Sequence of chain 1.A:
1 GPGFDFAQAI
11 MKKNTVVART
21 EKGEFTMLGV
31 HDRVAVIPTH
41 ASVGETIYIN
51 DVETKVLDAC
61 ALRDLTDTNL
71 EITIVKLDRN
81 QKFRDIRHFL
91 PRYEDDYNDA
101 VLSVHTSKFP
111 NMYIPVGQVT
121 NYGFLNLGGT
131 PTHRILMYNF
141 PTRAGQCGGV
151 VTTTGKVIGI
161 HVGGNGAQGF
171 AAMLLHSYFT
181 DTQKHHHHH

Binding-site contacts:
Ligand atom C65 contacts residue GLY163 of chain 1.A at 3.7 Å.
Ligand atom N69 contacts residue THR142 of chain 1.A at 3.0 Å (h-bond).
Ligand atom O66 contacts residue ARG143 of chain 1.A at 3.7 Å.
Ligand atom C39 contacts residue VAL162 of chain 1.A at 3.7 Å (hydrophobic).
Ligand atom C9 contacts residue HIS40 of chain 1.A at 3.3 Å.
Ligand atom O88 contacts residue GLY145 of chain 1.A at 3.6 Å (h-bond).
Ligand atom N49 contacts residue CYS147 of chain 1.A at 3.0 Å (h-bond).
Ligand atom C59 contacts residue CYS147 of chain 1.A at 3.1 Å (hydrophobic).
Ligand atom C82 contacts residue CYS147 of chain 1.A at 2.8 Å (hydrophobic).
Ligand atom O66 contacts residue GLY164 of chain 1.A at 3.3 Å.
Ligand atom C55 contacts residue VAL162 of chain 1.A at 3.1 Å (hydrophobic).
Ligand atom C63 contacts residue CYS147 of chain 1.A at 1.8 Å (hydrophobic).
Ligand atom C61 contacts residue GLY163 of chain 1.A at 3.8 Å.
Ligand atom O66 contacts residue HIS161 of chain 1.A at 2.9 Å (h-bond).
Ligand atom C53 contacts residue HIS40 of chain 1.A at 3.5 Å.
Ligand atom N49 contacts residue VAL162 of chain 1.A at 3.1 Å (h-bond).
Ligand atom C2 contacts residue ASN126 of chain 1.A at 3.5 Å.
Ligand atom N49 contacts residue GLY163 of chain 1.A at 3.7 Å.
Ligand atom C9 contacts residue ALA41 of chain 1.A at 3.8 Å (hydrophobic).
Ligand atom N69 contacts residue ARG143 of chain 1.A at 3.7 Å.
Ligand atom O35 contacts residue GLY163 of chain 1.A at 3.3 Å.
Ligand atom C71 contacts residue ALA144 of chain 1.A at 3.8 Å (hydrophobic).
Ligand atom C57 contacts residue CYS147 of chain 1.A at 2.7 Å (hydrophobic).
Ligand atom C4 contacts residue GLY164 of chain 1.A at 3.2 Å.
Ligand atom C37 contacts residue VAL162 of chain 1.A at 3.5 Å (hydrophobic).
Ligand atom C73 contacts residue ALA144 of chain 1.A at 3.8 Å (hydrophobic).
Ligand atom C65 contacts residue THR142 of chain 1.A at 3.5 Å.
Ligand atom C61 contacts residue GLY164 of chain 1.A at 3.6 Å.
Ligand atom C11 contacts residue HIS40 of chain 1.A at 3.7 Å.
Ligand atom C11 contacts residue GLU71 of chain 1.A at 3.7 Å.
Ligand atom N69 contacts residue GLY164 of chain 1.A at 3.5 Å (h-bond).
Ligand atom O66 contacts residue GLY163 of chain 1.A at 3.3 Å.
Ligand atom O66 contacts residue THR142 of chain 1.A at 2.5 Å (h-bond).
Ligand atom C11 contacts residue VAL162 of chain 1.A at 3.8 Å (hydrophobic).
Ligand atom O35 contacts residue GLY164 of chain 1.A at 3.4 Å (h-bond).
Ligand atom C65 contacts residue GLY164 of chain 1.A at 3.4 Å.
Ligand atom C7 contacts residue HIS40 of chain 1.A at 3.1 Å.
Ligand atom C71 contacts residue GLY164 of chain 1.A at 3.7 Å.
Ligand atom C51 contacts residue HIS40 of chain 1.A at 3.8 Å.
Ligand atom C9 contacts residue PHE25 of chain 1.A at 3.8 Å (hydrophobic).

A protein and the small-molecule ligand that binds it are described below.
Small molecule (SMILES): CCOC(=O)CC[C@H](C[C@@H]1CCNC1=O)NC(=O)[C@H](Cc1ccccc1)NC(=O)OC(C)(C)C